The small molecule below binds the protein below.
Small molecule (SMILES): CC(=O)N[C@@H]1[C@@H](O)[C@H](O)[C@@H](CO)O[C@H]1O

Binding-site contacts:
Ligand atom C6 contacts residue THR128 of chain 1.C at 4.5 Å.
Ligand atom C4 contacts residue ASN126 of chain 1.C at 4.2 Å.
Ligand atom C5 contacts residue ASN126 of chain 1.C at 3.6 Å.
Ligand atom O5 contacts residue THR128 of chain 1.C at 3.4 Å (h-bond).
Ligand atom O5 contacts residue ASN126 of chain 1.C at 2.3 Å (h-bond).
Ligand atom C1 contacts residue THR128 of chain 1.C at 3.4 Å.
Ligand atom C1 contacts residue ASN126 of chain 1.C at 1.4 Å.
Ligand atom N2 contacts residue ASN126 of chain 1.C at 2.5 Å (h-bond).
Ligand atom N2 contacts residue THR128 of chain 1.C at 4.4 Å.
Ligand atom C8 contacts residue ASN126 of chain 1.C at 4.3 Å.
Ligand atom C7 contacts residue ASN126 of chain 1.C at 3.2 Å.
Ligand atom C5 contacts residue THR128 of chain 1.C at 3.8 Å.
Ligand atom C2 contacts residue ASN126 of chain 1.C at 2.5 Å.
Ligand atom C3 contacts residue ASN126 of chain 1.C at 3.8 Å.
Ligand atom O7 contacts residue ASN126 of chain 1.C at 3.4 Å (h-bond).

Sequence of chain 1.C:
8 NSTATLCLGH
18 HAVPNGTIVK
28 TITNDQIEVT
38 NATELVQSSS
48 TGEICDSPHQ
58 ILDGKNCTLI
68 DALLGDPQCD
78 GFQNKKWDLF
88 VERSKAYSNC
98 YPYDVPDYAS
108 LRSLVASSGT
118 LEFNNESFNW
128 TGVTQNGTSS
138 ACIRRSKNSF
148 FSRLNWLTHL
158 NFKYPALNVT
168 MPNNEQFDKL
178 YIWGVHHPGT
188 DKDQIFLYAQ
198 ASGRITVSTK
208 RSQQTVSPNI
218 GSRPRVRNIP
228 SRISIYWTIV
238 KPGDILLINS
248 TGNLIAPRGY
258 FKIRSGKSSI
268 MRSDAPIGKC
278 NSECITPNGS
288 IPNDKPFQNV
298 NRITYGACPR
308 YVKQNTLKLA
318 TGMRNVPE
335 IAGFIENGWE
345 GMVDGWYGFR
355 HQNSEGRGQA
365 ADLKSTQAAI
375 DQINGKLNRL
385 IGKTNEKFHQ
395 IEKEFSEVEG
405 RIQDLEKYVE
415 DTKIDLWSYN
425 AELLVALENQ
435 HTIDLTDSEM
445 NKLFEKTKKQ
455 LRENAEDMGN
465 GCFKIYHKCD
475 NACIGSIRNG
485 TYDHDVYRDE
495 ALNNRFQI